Binding-site contacts:
Ligand atom C1 contacts residue ASP212 of chain 1.A at 3.7 Å.
Ligand atom O1 contacts residue ALA209 of chain 1.A at 3.9 Å.
Ligand atom O3 contacts residue ALA209 of chain 1.A at 3.3 Å.
Ligand atom O1 contacts residue GLY211 of chain 1.A at 3.6 Å.
Ligand atom O3 contacts residue ASP212 of chain 1.A at 3.9 Å.
Ligand atom C1 contacts residue ARG210 of chain 1.A at 4.4 Å.
Ligand atom C2 contacts residue GLU188 of chain 1.A at 3.7 Å.
Ligand atom O4 contacts residue THR244 of chain 1.A at 3.5 Å (h-bond).
Ligand atom C1 contacts residue GLU188 of chain 1.A at 3.6 Å.
Ligand atom O4 contacts residue ALA209 of chain 1.A at 4.1 Å.
Ligand atom C2 contacts residue ALA209 of chain 1.A at 3.7 Å (hydrophobic).
Ligand atom C1 contacts residue MG1 of chain 1.L at 2.8 Å.
Ligand atom O4 contacts residue MG1 of chain 1.L at 4.0 Å.
Ligand atom O2 contacts residue ASP212 of chain 1.A at 4.0 Å.
Ligand atom O4 contacts residue MET207 of chain 1.A at 4.2 Å.
Ligand atom O4 contacts residue LYS186 of chain 1.A at 3.8 Å.
Ligand atom C1 contacts residue ALA209 of chain 1.A at 3.6 Å (hydrophobic).
Ligand atom O2 contacts residue ALA209 of chain 1.A at 4.2 Å.
Ligand atom C2 contacts residue LYS186 of chain 1.A at 3.6 Å.
Ligand atom O3 contacts residue THR244 of chain 1.A at 2.6 Å (h-bond).
Ligand atom C2 contacts residue THR244 of chain 1.A at 4.0 Å.
Ligand atom O3 contacts residue GLY211 of chain 1.A at 2.8 Å (h-bond).
Ligand atom C1 contacts residue THR244 of chain 1.A at 3.6 Å.
Ligand atom O2 contacts residue MG1 of chain 1.L at 2.0 Å.
Ligand atom O4 contacts residue ARG87 of chain 1.A at 4.0 Å.
Ligand atom C2 contacts residue MG1 of chain 1.L at 2.8 Å.
Ligand atom O4 contacts residue MET276 of chain 1.A at 4.2 Å.
Ligand atom O2 contacts residue LYS186 of chain 1.A at 2.8 Å (salt-bridge).
Ligand atom O2 contacts residue GLU188 of chain 1.A at 3.1 Å (salt-bridge).
Ligand atom C1 contacts residue GLY211 of chain 1.A at 3.7 Å.
Ligand atom O1 contacts residue MG1 of chain 1.L at 2.1 Å.
Ligand atom O3 contacts residue ARG210 of chain 1.A at 3.5 Å (salt-bridge).
Ligand atom O1 contacts residue GLU188 of chain 1.A at 3.0 Å (salt-bridge).
Ligand atom O3 contacts residue MG1 of chain 1.L at 4.1 Å.
Ligand atom O1 contacts residue ASP212 of chain 1.A at 2.8 Å (salt-bridge).

Sequence of chain 1.A:
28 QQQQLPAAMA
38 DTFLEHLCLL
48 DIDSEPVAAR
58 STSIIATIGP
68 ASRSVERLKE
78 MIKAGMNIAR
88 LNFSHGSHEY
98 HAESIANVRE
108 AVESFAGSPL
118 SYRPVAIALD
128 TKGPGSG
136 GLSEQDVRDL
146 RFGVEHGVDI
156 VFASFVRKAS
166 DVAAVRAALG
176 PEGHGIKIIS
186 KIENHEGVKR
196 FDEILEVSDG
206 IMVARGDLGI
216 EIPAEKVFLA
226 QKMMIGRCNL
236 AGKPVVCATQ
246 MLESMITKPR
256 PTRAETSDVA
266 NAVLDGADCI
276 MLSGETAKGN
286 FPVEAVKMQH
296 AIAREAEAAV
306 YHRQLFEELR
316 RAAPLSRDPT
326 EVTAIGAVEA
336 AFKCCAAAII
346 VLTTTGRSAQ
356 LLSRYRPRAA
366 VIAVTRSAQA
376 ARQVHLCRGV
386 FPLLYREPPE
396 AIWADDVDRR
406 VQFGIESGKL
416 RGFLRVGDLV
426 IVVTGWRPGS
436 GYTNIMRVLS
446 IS

This protein binds this small molecule.
Small molecule (SMILES): O=C([O-])C(=O)[O-]